Sequence of chain 1.I:
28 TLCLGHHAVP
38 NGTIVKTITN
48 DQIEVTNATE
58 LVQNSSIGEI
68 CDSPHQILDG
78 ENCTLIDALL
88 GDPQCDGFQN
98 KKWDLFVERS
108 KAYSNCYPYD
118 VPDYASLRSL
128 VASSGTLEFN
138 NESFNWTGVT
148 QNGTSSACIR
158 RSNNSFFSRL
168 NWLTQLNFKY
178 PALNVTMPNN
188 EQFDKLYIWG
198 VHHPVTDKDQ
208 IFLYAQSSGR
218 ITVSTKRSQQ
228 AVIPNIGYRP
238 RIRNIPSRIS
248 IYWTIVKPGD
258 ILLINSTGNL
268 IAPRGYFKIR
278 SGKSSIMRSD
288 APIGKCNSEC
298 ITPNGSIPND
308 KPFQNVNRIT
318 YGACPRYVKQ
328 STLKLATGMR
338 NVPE

A protein and the small-molecule ligand that binds it are described below.
Small molecule (SMILES): CC(=O)N[C@@H]1[C@@H](O)[C@H](O)[C@@H](CO)O[C@H]1O

Binding-site contacts:
Ligand atom O5 contacts residue ASN79 of chain 1.I at 2.4 Å (h-bond).
Ligand atom C7 contacts residue ASN79 of chain 1.I at 3.9 Å.
Ligand atom C1 contacts residue ASN79 of chain 1.I at 1.4 Å.
Ligand atom C1 contacts residue LYS108 of chain 1.I at 4.3 Å.
Ligand atom C1 contacts residue GLU78 of chain 1.I at 4.1 Å.
Ligand atom N2 contacts residue ASN79 of chain 1.I at 2.9 Å (h-bond).
Ligand atom O5 contacts residue GLU78 of chain 1.I at 3.8 Å.
Ligand atom C7 contacts residue LYS108 of chain 1.I at 3.9 Å.
Ligand atom C2 contacts residue LYS108 of chain 1.I at 4.1 Å.
Ligand atom C5 contacts residue ASN79 of chain 1.I at 3.7 Å.
Ligand atom N2 contacts residue LYS108 of chain 1.I at 4.0 Å.
Ligand atom C8 contacts residue TYR110 of chain 1.I at 3.5 Å (hydrophobic).
Ligand atom C2 contacts residue ASN79 of chain 1.I at 2.5 Å.
Ligand atom C4 contacts residue ASN79 of chain 1.I at 4.2 Å.
Ligand atom N2 contacts residue TYR110 of chain 1.I at 3.6 Å (h-bond).
Ligand atom O7 contacts residue ASN79 of chain 1.I at 4.4 Å.
Ligand atom C7 contacts residue TYR110 of chain 1.I at 4.1 Å (hydrophobic).
Ligand atom O7 contacts residue LYS108 of chain 1.I at 3.8 Å.
Ligand atom C3 contacts residue ASN79 of chain 1.I at 3.8 Å.
Ligand atom O6 contacts residue GLU78 of chain 1.I at 3.1 Å (salt-bridge).
Ligand atom C6 contacts residue GLU78 of chain 1.I at 4.1 Å.